Binding-site contacts:
Ligand atom CAJ contacts residue GLY408 of chain 1.C at 3.5 Å.
Ligand atom C contacts residue ZN1 of chain 1.BA at 3.7 Å.
Ligand atom CAU contacts residue LEU411 of chain 1.C at 3.7 Å (hydrophobic).
Ligand atom NAP contacts residue ZN1 of chain 1.BA at 2.9 Å.
Ligand atom CAM contacts residue LEU406 of chain 1.C at 3.7 Å (hydrophobic).
Ligand atom C contacts residue LEU406 of chain 1.C at 3.7 Å (hydrophobic).
Ligand atom FAH contacts residue ALA496 of chain 1.C at 2.9 Å.
Ligand atom FAI contacts residue MET311 of chain 1.C at 3.4 Å.
Ligand atom CAK contacts residue GLY408 of chain 1.C at 3.7 Å.
Ligand atom OAE contacts residue GLY408 of chain 1.C at 3.4 Å (h-bond).
Ligand atom NAP contacts residue CO31 of chain 1.CA at 2.7 Å (h-bond).
Ligand atom NAP contacts residue ASP378 of chain 1.C at 3.1 Å (salt-bridge).
Ligand atom OAF contacts residue ASP378 of chain 1.C at 3.0 Å (salt-bridge).
Ligand atom OAF contacts residue GLU380 of chain 1.C at 2.7 Å (salt-bridge).
Ligand atom CAM contacts residue GLY408 of chain 1.C at 3.6 Å.
Ligand atom FAI contacts residue LEU314 of chain 1.C at 3.7 Å.
Ligand atom C contacts residue ZN1 of chain 1.DA at 2.9 Å.
Ligand atom NAP contacts residue ZN1 of chain 1.DA at 2.9 Å.
Ligand atom OAF contacts residue ASP298 of chain 1.C at 3.1 Å (salt-bridge).
Ligand atom OAF contacts residue ZN1 of chain 1.BA at 1.9 Å.
Ligand atom OAF contacts residue ZN1 of chain 1.DA at 2.2 Å.
Ligand atom CAV contacts residue GLY408 of chain 1.C at 3.5 Å.
Ligand atom CAL contacts residue GLY408 of chain 1.C at 3.6 Å.
Ligand atom FAG contacts residue MET311 of chain 1.C at 3.2 Å.
Ligand atom FAG contacts residue GLY309 of chain 1.C at 3.3 Å.
Ligand atom O contacts residue ASP378 of chain 1.C at 2.9 Å (salt-bridge).
Ligand atom O contacts residue ZN1 of chain 1.DA at 2.1 Å.
Ligand atom FAH contacts residue PHE502 of chain 1.C at 3.7 Å.
Ligand atom C contacts residue ASP378 of chain 1.C at 3.1 Å.
Ligand atom CAX contacts residue LEU411 of chain 1.C at 3.7 Å (hydrophobic).
Ligand atom FAI contacts residue PHE502 of chain 1.C at 3.2 Å.
Ligand atom CA contacts residue LEU406 of chain 1.C at 3.1 Å (hydrophobic).
Ligand atom OAF contacts residue CO31 of chain 1.CA at 3.0 Å (h-bond).
Ligand atom NAP contacts residue LEU406 of chain 1.C at 3.3 Å (h-bond).
Ligand atom O contacts residue ASP298 of chain 1.C at 3.0 Å (salt-bridge).
Ligand atom OAF contacts residue LYS293 of chain 1.C at 3.0 Å (salt-bridge).
Ligand atom O contacts residue LYS305 of chain 1.C at 2.9 Å (salt-bridge).
Ligand atom OAE contacts residue THR407 of chain 1.C at 3.4 Å.
Ligand atom NAP contacts residue LYS293 of chain 1.C at 3.4 Å (salt-bridge).
Ligand atom CAY contacts residue GLY408 of chain 1.C at 3.5 Å.

Sequence of chain 1.C:
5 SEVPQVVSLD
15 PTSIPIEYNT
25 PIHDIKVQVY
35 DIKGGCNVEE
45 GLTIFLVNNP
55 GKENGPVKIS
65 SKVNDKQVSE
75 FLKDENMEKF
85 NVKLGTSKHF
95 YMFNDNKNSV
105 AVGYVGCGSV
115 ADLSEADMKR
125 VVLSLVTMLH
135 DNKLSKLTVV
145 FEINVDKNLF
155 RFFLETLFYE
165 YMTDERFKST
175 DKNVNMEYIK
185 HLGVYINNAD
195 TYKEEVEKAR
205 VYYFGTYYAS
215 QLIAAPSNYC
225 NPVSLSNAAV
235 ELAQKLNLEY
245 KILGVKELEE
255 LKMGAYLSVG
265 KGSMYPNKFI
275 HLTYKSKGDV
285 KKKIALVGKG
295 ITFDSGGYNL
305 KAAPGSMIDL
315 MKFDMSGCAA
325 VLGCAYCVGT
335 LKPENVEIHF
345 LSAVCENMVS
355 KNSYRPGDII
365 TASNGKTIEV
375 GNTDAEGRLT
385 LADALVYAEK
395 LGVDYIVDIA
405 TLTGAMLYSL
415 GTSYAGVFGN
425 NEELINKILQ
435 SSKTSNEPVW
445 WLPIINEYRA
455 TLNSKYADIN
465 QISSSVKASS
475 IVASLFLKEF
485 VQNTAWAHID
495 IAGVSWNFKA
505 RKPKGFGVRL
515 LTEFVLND

This protein binds this small molecule.
Small molecule (SMILES): CC(C)(C)C(=O)N[C@@H](C(=O)NO)c1ccc(-c2cc(F)c(F)c(F)c2)cc1